Sequence of chain 3.A:
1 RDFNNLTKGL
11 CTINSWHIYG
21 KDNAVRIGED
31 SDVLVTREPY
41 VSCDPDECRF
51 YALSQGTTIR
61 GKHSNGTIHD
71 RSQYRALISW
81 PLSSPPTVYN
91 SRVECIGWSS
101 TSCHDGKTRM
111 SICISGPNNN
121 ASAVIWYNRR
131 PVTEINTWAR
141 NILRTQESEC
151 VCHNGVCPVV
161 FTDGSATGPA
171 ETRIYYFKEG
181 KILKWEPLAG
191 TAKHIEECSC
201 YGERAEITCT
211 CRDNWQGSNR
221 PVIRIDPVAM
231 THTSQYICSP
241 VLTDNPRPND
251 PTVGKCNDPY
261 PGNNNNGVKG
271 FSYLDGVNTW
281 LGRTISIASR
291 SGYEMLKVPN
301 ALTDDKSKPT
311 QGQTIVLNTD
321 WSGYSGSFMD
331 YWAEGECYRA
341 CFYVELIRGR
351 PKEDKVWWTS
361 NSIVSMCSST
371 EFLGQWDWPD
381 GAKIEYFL

Sequence of chain 1.A:
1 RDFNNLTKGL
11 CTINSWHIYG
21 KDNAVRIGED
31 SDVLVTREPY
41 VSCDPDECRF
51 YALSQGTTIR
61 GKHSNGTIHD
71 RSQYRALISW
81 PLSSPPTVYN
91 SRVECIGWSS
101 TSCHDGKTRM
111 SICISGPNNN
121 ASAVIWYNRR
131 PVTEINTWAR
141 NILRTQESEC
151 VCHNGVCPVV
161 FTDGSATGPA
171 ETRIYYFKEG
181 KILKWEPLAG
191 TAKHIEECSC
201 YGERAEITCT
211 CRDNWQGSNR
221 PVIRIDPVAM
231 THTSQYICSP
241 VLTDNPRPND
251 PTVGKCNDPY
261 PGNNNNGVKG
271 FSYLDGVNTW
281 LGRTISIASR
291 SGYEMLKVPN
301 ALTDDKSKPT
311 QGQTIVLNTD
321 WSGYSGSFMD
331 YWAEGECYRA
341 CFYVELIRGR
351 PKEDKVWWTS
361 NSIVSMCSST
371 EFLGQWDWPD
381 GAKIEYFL

The protein below binds the small molecule below.
Small molecule (SMILES): CC(=O)N[C@H]1[C@H](O[C@H]2[C@H](O)[C@@H](NC(C)=O)CO[C@@H]2CO)O[C@H](CO)[C@@H](O[C@@H]2O[C@H](CO[C@H]3O[C@H](CO)[C@@H](O)[C@H](O)[C@@H]3O)[C@@H](O)[C@H](O[C@H]3O[C@H](CO)[C@@H](O)[C@H](O)[C@@H]3O[C@H]3O[C@H](CO)[C@@H](O)[C@H](O)[C@@H]3O[C@H]3O[C@H](CO)[C@@H](O)[C@H](O)[C@@H]3O)[C@@H]2O)[C@@H]1O

Binding-site contacts:
Ligand atom C6 contacts residue GLN311 of chain 3.A at 3.6 Å.
Ligand atom O5 contacts residue GLN375 of chain 3.A at 3.4 Å (h-bond).
Ligand atom O3 contacts residue ARG283 of chain 3.A at 3.0 Å (salt-bridge).
Ligand atom O2 contacts residue LEU296 of chain 3.A at 3.4 Å.
Ligand atom O4 contacts residue ILE287 of chain 3.A at 3.4 Å.
Ligand atom O5 contacts residue ASN120 of chain 1.A at 2.3 Å (h-bond).
Ligand atom C7 contacts residue ASN120 of chain 1.A at 3.6 Å.
Ligand atom O5 contacts residue GLY374 of chain 3.A at 3.4 Å.
Ligand atom C6 contacts residue THR310 of chain 3.A at 3.6 Å.
Ligand atom C6 contacts residue LEU373 of chain 3.A at 3.4 Å (hydrophobic).
Ligand atom C3 contacts residue GLY312 of chain 3.A at 3.2 Å.
Ligand atom C2 contacts residue ASN120 of chain 1.A at 2.4 Å.
Ligand atom O3 contacts residue GLY312 of chain 3.A at 2.9 Å (h-bond).
Ligand atom O5 contacts residue ARG283 of chain 3.A at 3.2 Å (salt-bridge).
Ligand atom C4 contacts residue GLU294 of chain 3.A at 3.6 Å.
Ligand atom O6 contacts residue THR310 of chain 3.A at 3.6 Å.
Ligand atom C8 contacts residue ARG140 of chain 1.A at 3.2 Å.
Ligand atom C3 contacts residue GLU294 of chain 3.A at 3.3 Å.
Ligand atom C5 contacts residue ASN120 of chain 1.A at 3.6 Å.
Ligand atom O2 contacts residue GLY312 of chain 3.A at 3.1 Å.
Ligand atom O4 contacts residue GLU294 of chain 3.A at 2.8 Å (salt-bridge).
Ligand atom O3 contacts residue GLU294 of chain 3.A at 2.6 Å (salt-bridge).
Ligand atom O3 contacts residue GLN311 of chain 3.A at 3.3 Å.
Ligand atom N2 contacts residue ASN120 of chain 1.A at 2.9 Å (h-bond).
Ligand atom N2 contacts residue ARG140 of chain 1.A at 3.4 Å (salt-bridge).
Ligand atom O3 contacts residue ASN249 of chain 3.A at 2.8 Å (h-bond).
Ligand atom C6 contacts residue ASP250 of chain 3.A at 3.6 Å.
Ligand atom O6 contacts residue ILE285 of chain 3.A at 2.8 Å (h-bond).
Ligand atom C6 contacts residue PRO309 of chain 3.A at 3.6 Å (hydrophobic).
Ligand atom O6 contacts residue GLN375 of chain 3.A at 3.3 Å.
Ligand atom O2 contacts residue ASN249 of chain 3.A at 3.2 Å (h-bond).
Ligand atom O6 contacts residue ASP250 of chain 3.A at 2.7 Å (salt-bridge).
Ligand atom O4 contacts residue ARG247 of chain 3.A at 3.1 Å (salt-bridge).
Ligand atom O3 contacts residue ASP250 of chain 3.A at 2.9 Å (salt-bridge).
Ligand atom C6 contacts residue ILE285 of chain 3.A at 3.5 Å (hydrophobic).
Ligand atom O6 contacts residue LYS308 of chain 3.A at 2.9 Å (salt-bridge).
Ligand atom O4 contacts residue ARG283 of chain 3.A at 3.6 Å (salt-bridge).
Ligand atom C1 contacts residue ASN120 of chain 1.A at 1.4 Å.
Ligand atom C5 contacts residue ARG283 of chain 3.A at 3.6 Å.
Ligand atom O5 contacts residue GLY312 of chain 3.A at 3.6 Å (h-bond).